Binding-site contacts:
Ligand atom O4 contacts residue LEU151 of chain 46.B at 3.7 Å.
Ligand atom C6 contacts residue LEU151 of chain 46.B at 3.8 Å (hydrophobic).
Ligand atom C5 contacts residue ASN87 of chain 46.B at 3.7 Å.
Ligand atom O7 contacts residue ASN87 of chain 46.B at 3.9 Å.
Ligand atom N2 contacts residue ASN87 of chain 46.B at 2.9 Å (h-bond).
Ligand atom O5 contacts residue SER89 of chain 46.B at 4.1 Å.
Ligand atom O6 contacts residue LEU151 of chain 46.B at 3.4 Å.
Ligand atom O7 contacts residue ASP85 of chain 46.B at 4.3 Å.
Ligand atom C3 contacts residue ASN87 of chain 46.B at 3.7 Å.
Ligand atom O5 contacts residue ASN87 of chain 46.B at 2.3 Å (h-bond).
Ligand atom C7 contacts residue ASN87 of chain 46.B at 3.6 Å.
Ligand atom C2 contacts residue ASN87 of chain 46.B at 2.4 Å.
Ligand atom C4 contacts residue ASN87 of chain 46.B at 4.2 Å.
Ligand atom C1 contacts residue SER89 of chain 46.B at 4.5 Å.
Ligand atom C5 contacts residue LEU151 of chain 46.B at 4.1 Å (hydrophobic).
Ligand atom C5 contacts residue SER89 of chain 46.B at 4.3 Å.
Ligand atom C4 contacts residue LEU151 of chain 46.B at 4.4 Å (hydrophobic).
Ligand atom O5 contacts residue SER79 of chain 46.B at 4.4 Å.
Ligand atom C1 contacts residue ASN87 of chain 46.B at 1.4 Å.

Sequence of chain 46.B:
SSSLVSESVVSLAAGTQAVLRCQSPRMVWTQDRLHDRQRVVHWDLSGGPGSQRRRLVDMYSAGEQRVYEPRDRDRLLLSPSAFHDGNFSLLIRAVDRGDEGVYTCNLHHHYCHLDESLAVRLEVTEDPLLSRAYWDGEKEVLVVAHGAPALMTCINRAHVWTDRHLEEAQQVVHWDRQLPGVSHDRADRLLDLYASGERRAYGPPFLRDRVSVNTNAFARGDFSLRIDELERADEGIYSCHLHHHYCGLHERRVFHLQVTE

The small molecule below binds the protein below.
Small molecule (SMILES): CC(=O)N[C@@H]1[C@@H](O)[C@H](O)[C@@H](CO)O[C@H]1O